Binding-site contacts:
Ligand atom C2 contacts residue ASP32 of chain 1.E at 3.7 Å.
Ligand atom CT contacts residue ARG70 of chain 1.E at 3.2 Å.
Ligand atom N3 contacts residue ALA11 of chain 1.E at 3.7 Å.
Ligand atom O2 contacts residue ARG70 of chain 1.E at 2.6 Å (salt-bridge).
Ligand atom OE2 contacts residue LEU33 of chain 1.E at 3.7 Å.
Ligand atom O1 contacts residue ARG70 of chain 1.E at 2.5 Å (salt-bridge).
Ligand atom C16 contacts residue PHE36 of chain 1.E at 3.7 Å (hydrophobic).
Ligand atom NA2 contacts residue ASP32 of chain 1.E at 3.0 Å (salt-bridge).
Ligand atom C2 contacts residue ALA11 of chain 1.E at 3.6 Å (hydrophobic).
Ligand atom N3 contacts residue VAL9 of chain 1.E at 3.5 Å.
Ligand atom C6 contacts residue NDP1 of chain 1.Z at 3.7 Å.
Ligand atom NA2 contacts residue ALA11 of chain 1.E at 3.4 Å.
Ligand atom NA2 contacts residue THR134 of chain 1.E at 3.3 Å (h-bond).
Ligand atom CT contacts residue LEU67 of chain 1.E at 3.7 Å (hydrophobic).
Ligand atom NA4 contacts residue VAL9 of chain 1.E at 2.6 Å (h-bond).
Ligand atom CB contacts residue SER37 of chain 1.E at 3.7 Å.
Ligand atom N1 contacts residue ASP32 of chain 1.E at 3.0 Å (salt-bridge).
Ligand atom CM contacts residue ILE62 of chain 1.E at 3.7 Å (hydrophobic).
Ligand atom C4 contacts residue NDP1 of chain 1.Z at 3.2 Å.
Ligand atom N1 contacts residue ALA11 of chain 1.E at 3.5 Å.
Ligand atom C2 contacts residue VAL10 of chain 1.E at 3.7 Å (hydrophobic).
Ligand atom N3 contacts residue VAL10 of chain 1.E at 3.4 Å (h-bond).
Ligand atom O1 contacts residue SER37 of chain 1.E at 3.5 Å.
Ligand atom C8A contacts residue NDP1 of chain 1.Z at 3.5 Å.
Ligand atom NA4 contacts residue PHE36 of chain 1.E at 3.3 Å.
Ligand atom NA4 contacts residue NDP1 of chain 1.Z at 3.7 Å.
Ligand atom NA2 contacts residue VAL10 of chain 1.E at 3.5 Å (h-bond).
Ligand atom N10 contacts residue ILE62 of chain 1.E at 3.7 Å.
Ligand atom C4A contacts residue NDP1 of chain 1.Z at 3.1 Å.
Ligand atom C4 contacts residue PHE36 of chain 1.E at 3.4 Å (hydrophobic).
Ligand atom CT contacts residue SER37 of chain 1.E at 3.5 Å.
Ligand atom C4 contacts residue VAL9 of chain 1.E at 3.5 Å (hydrophobic).
Ligand atom N3 contacts residue PHE36 of chain 1.E at 3.7 Å.
Ligand atom C14 contacts residue ILE62 of chain 1.E at 3.4 Å (hydrophobic).
Ligand atom O2 contacts residue SER37 of chain 1.E at 3.1 Å (h-bond).
Ligand atom NA4 contacts residue TYR119 of chain 1.E at 3.6 Å.
Ligand atom C15 contacts residue ILE62 of chain 1.E at 3.7 Å (hydrophobic).
Ligand atom C7 contacts residue LEU25 of chain 1.E at 3.6 Å (hydrophobic).
Ligand atom N5 contacts residue NDP1 of chain 1.Z at 3.4 Å.
Ligand atom N3 contacts residue NDP1 of chain 1.Z at 3.6 Å.

This protein binds this small molecule.
Small molecule (SMILES): CN(Cc1cnc2nc(N)nc(N)c2n1)c1ccc(C(=O)N[C@@H](CCC(=O)O)C(=O)O)cc1

Sequence of chain 1.E:
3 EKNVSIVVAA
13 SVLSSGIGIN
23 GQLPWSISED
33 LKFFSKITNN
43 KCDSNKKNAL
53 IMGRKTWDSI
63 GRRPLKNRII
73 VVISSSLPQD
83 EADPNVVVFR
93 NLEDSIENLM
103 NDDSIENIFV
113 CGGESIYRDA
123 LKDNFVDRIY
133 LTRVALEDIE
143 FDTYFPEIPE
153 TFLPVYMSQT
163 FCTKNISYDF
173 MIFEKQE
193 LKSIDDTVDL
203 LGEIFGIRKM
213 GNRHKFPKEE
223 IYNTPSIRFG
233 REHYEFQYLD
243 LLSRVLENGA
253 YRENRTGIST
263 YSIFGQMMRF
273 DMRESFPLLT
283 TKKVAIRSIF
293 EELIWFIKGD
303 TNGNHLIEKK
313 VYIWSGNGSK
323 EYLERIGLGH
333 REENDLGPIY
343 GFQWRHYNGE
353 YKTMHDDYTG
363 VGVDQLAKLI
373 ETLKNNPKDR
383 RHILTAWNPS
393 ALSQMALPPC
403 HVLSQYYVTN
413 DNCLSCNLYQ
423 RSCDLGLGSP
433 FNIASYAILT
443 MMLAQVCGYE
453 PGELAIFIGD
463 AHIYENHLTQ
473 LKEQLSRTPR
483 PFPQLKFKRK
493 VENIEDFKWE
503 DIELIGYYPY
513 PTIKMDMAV